Sequence of chain 1.B:
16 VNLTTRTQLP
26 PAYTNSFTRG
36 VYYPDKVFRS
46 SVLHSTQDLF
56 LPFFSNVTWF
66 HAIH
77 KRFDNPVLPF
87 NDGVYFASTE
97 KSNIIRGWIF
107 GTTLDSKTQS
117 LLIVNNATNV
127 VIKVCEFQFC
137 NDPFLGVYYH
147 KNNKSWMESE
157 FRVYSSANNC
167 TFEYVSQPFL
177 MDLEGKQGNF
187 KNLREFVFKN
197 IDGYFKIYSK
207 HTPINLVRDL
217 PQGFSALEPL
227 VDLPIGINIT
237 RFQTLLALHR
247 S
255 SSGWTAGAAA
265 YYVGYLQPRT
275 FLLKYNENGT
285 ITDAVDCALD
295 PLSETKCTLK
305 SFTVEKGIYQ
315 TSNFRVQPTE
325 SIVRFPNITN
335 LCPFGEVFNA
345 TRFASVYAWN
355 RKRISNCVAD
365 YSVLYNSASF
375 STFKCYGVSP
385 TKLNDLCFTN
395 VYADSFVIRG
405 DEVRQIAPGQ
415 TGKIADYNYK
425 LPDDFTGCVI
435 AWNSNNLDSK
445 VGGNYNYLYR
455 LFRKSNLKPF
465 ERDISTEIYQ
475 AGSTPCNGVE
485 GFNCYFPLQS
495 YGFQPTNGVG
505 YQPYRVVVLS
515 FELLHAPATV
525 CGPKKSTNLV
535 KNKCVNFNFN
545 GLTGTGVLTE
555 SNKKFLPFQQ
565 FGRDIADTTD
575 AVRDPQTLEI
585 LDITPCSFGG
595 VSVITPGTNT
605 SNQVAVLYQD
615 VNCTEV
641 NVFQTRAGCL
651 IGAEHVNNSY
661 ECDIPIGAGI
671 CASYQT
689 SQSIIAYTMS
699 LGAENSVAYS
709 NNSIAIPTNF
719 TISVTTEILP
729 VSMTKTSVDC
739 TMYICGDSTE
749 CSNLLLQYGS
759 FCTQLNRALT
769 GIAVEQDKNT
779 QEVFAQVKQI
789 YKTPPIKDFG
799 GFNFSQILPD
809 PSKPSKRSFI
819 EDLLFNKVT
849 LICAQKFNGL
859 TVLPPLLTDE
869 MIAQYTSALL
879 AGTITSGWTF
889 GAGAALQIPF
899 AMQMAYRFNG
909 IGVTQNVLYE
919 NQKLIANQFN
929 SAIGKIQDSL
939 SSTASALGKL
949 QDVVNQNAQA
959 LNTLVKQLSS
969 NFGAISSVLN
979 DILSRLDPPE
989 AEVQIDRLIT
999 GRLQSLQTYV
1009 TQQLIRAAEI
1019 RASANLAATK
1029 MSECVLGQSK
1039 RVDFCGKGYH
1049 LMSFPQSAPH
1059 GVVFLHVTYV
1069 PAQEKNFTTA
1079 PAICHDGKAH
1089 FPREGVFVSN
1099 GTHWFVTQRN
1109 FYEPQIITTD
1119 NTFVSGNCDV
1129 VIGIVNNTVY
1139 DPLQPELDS

The small molecule below binds the protein below.
Small molecule (SMILES): CC(=O)N[C@@H]1[C@@H](O)[C@H](O)[C@@H](CO)O[C@H]1O

Binding-site contacts:
Ligand atom C8 contacts residue PHE157 of chain 1.B at 3.8 Å (hydrophobic).
Ligand atom O5 contacts residue GLU154 of chain 1.B at 3.8 Å.
Ligand atom C2 contacts residue ASN122 of chain 1.B at 2.4 Å.
Ligand atom O7 contacts residue ASN122 of chain 1.B at 3.0 Å (h-bond).
Ligand atom O3 contacts residue PHE157 of chain 1.B at 4.2 Å.
Ligand atom C4 contacts residue PHE157 of chain 1.B at 4.4 Å (hydrophobic).
Ligand atom C1 contacts residue PHE157 of chain 1.B at 2.8 Å (hydrophobic).
Ligand atom O6 contacts residue THR124 of chain 1.B at 4.4 Å.
Ligand atom C2 contacts residue PHE157 of chain 1.B at 3.2 Å (hydrophobic).
Ligand atom C1 contacts residue ASN122 of chain 1.B at 1.4 Å.
Ligand atom O5 contacts residue ASN122 of chain 1.B at 2.4 Å (h-bond).
Ligand atom N2 contacts residue ASN122 of chain 1.B at 2.8 Å (h-bond).
Ligand atom C5 contacts residue PHE157 of chain 1.B at 4.2 Å (hydrophobic).
Ligand atom C5 contacts residue GLU154 of chain 1.B at 3.8 Å.
Ligand atom O5 contacts residue PHE157 of chain 1.B at 3.9 Å.
Ligand atom C3 contacts residue ASN122 of chain 1.B at 3.7 Å.
Ligand atom O6 contacts residue GLU154 of chain 1.B at 4.3 Å.
Ligand atom C7 contacts residue ASN122 of chain 1.B at 3.1 Å.
Ligand atom C8 contacts residue TYR160 of chain 1.B at 4.4 Å (hydrophobic).
Ligand atom C3 contacts residue PHE157 of chain 1.B at 3.3 Å (hydrophobic).
Ligand atom C8 contacts residue ASN122 of chain 1.B at 4.2 Å.
Ligand atom O7 contacts residue VAL127 of chain 1.B at 4.3 Å.
Ligand atom C5 contacts residue ASN122 of chain 1.B at 3.6 Å.
Ligand atom C4 contacts residue ASN122 of chain 1.B at 4.2 Å.
Ligand atom N2 contacts residue PHE157 of chain 1.B at 2.8 Å.
Ligand atom C7 contacts residue PHE157 of chain 1.B at 3.6 Å (hydrophobic).
Ligand atom C6 contacts residue GLU154 of chain 1.B at 3.4 Å.
Ligand atom O5 contacts residue THR124 of chain 1.B at 4.2 Å.